Binding-site contacts:
Ligand atom C8 contacts residue ILE42 of chain 1.B at 4.3 Å (hydrophobic).
Ligand atom O5 contacts residue ASN15 of chain 1.B at 2.3 Å (h-bond).
Ligand atom C2 contacts residue ASN15 of chain 1.B at 2.3 Å.
Ligand atom C8 contacts residue SER14 of chain 1.B at 4.4 Å.
Ligand atom O7 contacts residue ILE42 of chain 1.B at 3.5 Å.
Ligand atom C8 contacts residue ALA34 of chain 1.B at 3.7 Å (hydrophobic).
Ligand atom N2 contacts residue GLY13 of chain 1.B at 3.4 Å (h-bond).
Ligand atom C7 contacts residue GLY13 of chain 1.B at 3.9 Å.
Ligand atom C5 contacts residue ASN15 of chain 1.B at 3.6 Å.
Ligand atom O6 contacts residue LEU121 of chain 1.B at 3.4 Å.
Ligand atom N2 contacts residue ASN15 of chain 1.B at 2.8 Å (h-bond).
Ligand atom C7 contacts residue ASN15 of chain 1.B at 3.3 Å.
Ligand atom C3 contacts residue ASN15 of chain 1.B at 3.7 Å.
Ligand atom C4 contacts residue ASN15 of chain 1.B at 4.2 Å.
Ligand atom C8 contacts residue THR33 of chain 1.B at 3.8 Å.
Ligand atom C8 contacts residue THR32 of chain 1.B at 3.9 Å.
Ligand atom C1 contacts residue ASN15 of chain 1.B at 1.4 Å.
Ligand atom C8 contacts residue ASN15 of chain 1.B at 4.4 Å.
Ligand atom C1 contacts residue GLY13 of chain 1.B at 4.5 Å.
Ligand atom O7 contacts residue ASN15 of chain 1.B at 3.4 Å (h-bond).
Ligand atom O7 contacts residue THR32 of chain 1.B at 3.4 Å.
Ligand atom C7 contacts residue ILE42 of chain 1.B at 4.2 Å (hydrophobic).
Ligand atom C7 contacts residue THR32 of chain 1.B at 4.1 Å.
Ligand atom C2 contacts residue GLY13 of chain 1.B at 4.5 Å.
Ligand atom O5 contacts residue LEU121 of chain 1.B at 3.7 Å.
Ligand atom C8 contacts residue GLY13 of chain 1.B at 3.4 Å.
Ligand atom C1 contacts residue LEU121 of chain 1.B at 4.2 Å (hydrophobic).

Sequence of chain 1.B:
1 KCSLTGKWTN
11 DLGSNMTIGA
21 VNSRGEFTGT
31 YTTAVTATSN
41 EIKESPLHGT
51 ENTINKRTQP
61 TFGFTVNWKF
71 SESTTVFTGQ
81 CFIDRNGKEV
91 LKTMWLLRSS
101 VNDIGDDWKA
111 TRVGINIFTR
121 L

A protein and the small-molecule ligand that binds it are described below.
Small molecule (SMILES): CC(=O)N[C@@H]1[C@@H](O)[C@H](O)[C@@H](CO)O[C@H]1O